Sequence of chain 2.A:
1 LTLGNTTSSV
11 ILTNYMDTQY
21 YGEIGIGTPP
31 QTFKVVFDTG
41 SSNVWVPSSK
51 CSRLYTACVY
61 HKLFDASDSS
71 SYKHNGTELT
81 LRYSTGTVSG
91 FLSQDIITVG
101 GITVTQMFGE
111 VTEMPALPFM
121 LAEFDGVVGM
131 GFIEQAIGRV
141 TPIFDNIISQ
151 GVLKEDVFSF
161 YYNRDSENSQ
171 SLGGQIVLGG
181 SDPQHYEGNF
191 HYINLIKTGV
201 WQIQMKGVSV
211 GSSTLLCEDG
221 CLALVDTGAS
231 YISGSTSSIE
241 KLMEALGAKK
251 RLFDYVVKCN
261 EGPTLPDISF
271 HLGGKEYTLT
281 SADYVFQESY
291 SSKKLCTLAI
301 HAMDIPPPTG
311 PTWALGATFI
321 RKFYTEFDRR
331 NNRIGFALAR

The protein below binds the small molecule below.
Small molecule (SMILES): CC(=O)N[C@@H]1[C@@H](O)[C@H](O)[C@@H](CO)O[C@H]1O

Binding-site contacts:
Ligand atom C1 contacts residue THR77 of chain 2.A at 3.9 Å.
Ligand atom O7 contacts residue ASN75 of chain 2.A at 3.2 Å (h-bond).
Ligand atom O7 contacts residue HIS74 of chain 2.A at 3.9 Å.
Ligand atom N2 contacts residue ASN75 of chain 2.A at 2.9 Å (h-bond).
Ligand atom C2 contacts residue ASN75 of chain 2.A at 2.4 Å.
Ligand atom O5 contacts residue ASN75 of chain 2.A at 2.4 Å (h-bond).
Ligand atom C3 contacts residue ASN75 of chain 2.A at 3.8 Å.
Ligand atom C2 contacts residue THR77 of chain 2.A at 4.4 Å.
Ligand atom C1 contacts residue ASN75 of chain 2.A at 1.5 Å.
Ligand atom N2 contacts residue THR77 of chain 2.A at 3.8 Å.
Ligand atom C4 contacts residue ASN75 of chain 2.A at 4.2 Å.
Ligand atom C7 contacts residue ASN75 of chain 2.A at 3.7 Å.
Ligand atom C5 contacts residue ASN75 of chain 2.A at 3.7 Å.